Sequence of chain 5.E:
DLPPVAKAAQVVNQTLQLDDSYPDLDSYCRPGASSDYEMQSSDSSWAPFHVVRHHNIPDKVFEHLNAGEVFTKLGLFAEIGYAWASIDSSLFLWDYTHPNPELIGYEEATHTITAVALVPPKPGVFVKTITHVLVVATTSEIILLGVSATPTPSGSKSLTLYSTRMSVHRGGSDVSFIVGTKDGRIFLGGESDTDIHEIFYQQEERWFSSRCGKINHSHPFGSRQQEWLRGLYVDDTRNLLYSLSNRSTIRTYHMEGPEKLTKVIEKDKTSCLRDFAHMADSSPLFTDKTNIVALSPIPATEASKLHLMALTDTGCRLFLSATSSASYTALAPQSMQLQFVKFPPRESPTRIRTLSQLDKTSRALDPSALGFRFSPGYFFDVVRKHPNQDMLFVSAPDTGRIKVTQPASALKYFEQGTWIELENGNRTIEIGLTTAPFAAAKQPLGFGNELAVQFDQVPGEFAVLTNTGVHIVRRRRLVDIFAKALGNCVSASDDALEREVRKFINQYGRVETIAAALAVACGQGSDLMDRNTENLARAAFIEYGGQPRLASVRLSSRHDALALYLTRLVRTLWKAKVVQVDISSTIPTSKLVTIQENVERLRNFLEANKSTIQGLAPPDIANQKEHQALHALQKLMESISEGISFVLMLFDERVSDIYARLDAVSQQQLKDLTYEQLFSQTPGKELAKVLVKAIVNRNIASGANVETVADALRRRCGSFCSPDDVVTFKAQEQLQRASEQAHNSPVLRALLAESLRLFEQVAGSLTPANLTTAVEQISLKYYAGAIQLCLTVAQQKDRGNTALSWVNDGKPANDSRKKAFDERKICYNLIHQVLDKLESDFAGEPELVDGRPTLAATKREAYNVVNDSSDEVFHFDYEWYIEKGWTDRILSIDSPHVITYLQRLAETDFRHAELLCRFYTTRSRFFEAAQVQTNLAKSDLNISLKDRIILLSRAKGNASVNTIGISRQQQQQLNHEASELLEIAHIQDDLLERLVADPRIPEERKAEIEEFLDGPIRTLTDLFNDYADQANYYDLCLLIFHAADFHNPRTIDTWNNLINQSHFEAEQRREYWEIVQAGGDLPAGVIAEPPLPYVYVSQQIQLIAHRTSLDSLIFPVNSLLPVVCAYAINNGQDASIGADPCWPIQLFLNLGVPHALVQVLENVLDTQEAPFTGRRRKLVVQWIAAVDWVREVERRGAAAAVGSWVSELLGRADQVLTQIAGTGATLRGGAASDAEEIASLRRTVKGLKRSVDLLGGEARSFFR

The small molecule below binds the protein below.
Small molecule (SMILES): CC[C@H](C)[C@H](NC(=O)[C@@H](NC(=O)[C@H](CC(C)C)NC(=O)[C@@H](N)CCCCN)C(C)C)C(=O)N[C@@H](CC(N)=O)C(=O)N[C@@H](CCCCN)C(=O)N[C@@H](CC(=O)O)C(=O)N[C@@H](CCSC)C(=O)N[C@@H](CCCN=C(N)N)C(=O)N[C@H](C(=O)N[C@@H](CC(=O)O)C(=O)N[C@@H](CC(C)C)C(=O)N[C@@H](Cc1ccccc1)C(=O)N[C@@H](CO)C(=O)N1CCC[C@H]1C(=O)N1CCC[C@H]1C(=O)N[C@H](C=O)CC(N)=O)[C@@H](C)O

Binding-site contacts:
Ligand atom CB contacts residue THR1065 of chain 5.E at 3.6 Å.
Ligand atom C contacts residue ASN1069 of chain 5.E at 3.7 Å.
Ligand atom CD1 contacts residue LEU1064 of chain 5.E at 3.4 Å (hydrophobic).
Ligand atom CG contacts residue GLN1074 of chain 5.E at 3.5 Å.
Ligand atom CZ contacts residue GLN1074 of chain 5.E at 3.4 Å.
Ligand atom NZ contacts residue ASP1073 of chain 5.E at 3.3 Å (salt-bridge).
Ligand atom CD contacts residue ASN1069 of chain 5.E at 3.7 Å.
Ligand atom NE contacts residue GLN1074 of chain 5.E at 3.6 Å (h-bond).
Ligand atom CD2 contacts residue ALA1075 of chain 5.E at 3.6 Å (hydrophobic).
Ligand atom CE2 contacts residue GLN1074 of chain 5.E at 3.3 Å.
Ligand atom O contacts residue ARG1049 of chain 5.E at 3.0 Å.
Ligand atom O contacts residue ASN1069 of chain 5.E at 3.0 Å (h-bond).
Ligand atom CB contacts residue GLN1074 of chain 5.E at 3.3 Å.
Ligand atom CB contacts residue GLN1074 of chain 5.E at 3.7 Å.
Ligand atom O contacts residue THR1065 of chain 5.E at 3.5 Å (h-bond).
Ligand atom CD1 contacts residue THR1065 of chain 5.E at 2.6 Å.
Ligand atom CD2 contacts residue GLN1074 of chain 5.E at 3.2 Å.
Ligand atom O contacts residue THR1065 of chain 5.E at 2.7 Å.
Ligand atom CD1 contacts residue ARG1049 of chain 5.E at 3.0 Å.
Ligand atom CZ contacts residue ASP1073 of chain 5.E at 3.6 Å.
Ligand atom OD1 contacts residue LYS430 of chain 5.HD at 2.6 Å (salt-bridge).
Ligand atom CD contacts residue GLN1074 of chain 5.E at 2.8 Å.
Ligand atom CG contacts residue LYS430 of chain 5.HD at 3.6 Å.
Ligand atom N contacts residue ASN1069 of chain 5.E at 3.0 Å (h-bond).
Ligand atom NH2 contacts residue ASP1073 of chain 5.E at 3.0 Å (salt-bridge).
Ligand atom N contacts residue THR1065 of chain 5.E at 2.3 Å (h-bond).
Ligand atom C contacts residue THR1065 of chain 5.E at 2.9 Å.
Ligand atom CG2 contacts residue ASN1069 of chain 5.E at 3.3 Å.
Ligand atom CD1 contacts residue ILE1053 of chain 5.E at 3.6 Å (hydrophobic).
Ligand atom CG contacts residue THR1065 of chain 5.E at 3.6 Å.
Ligand atom CD1 contacts residue PHE1068 of chain 5.E at 3.5 Å (hydrophobic).
Ligand atom NH1 contacts residue ASP1073 of chain 5.E at 3.4 Å (salt-bridge).
Ligand atom CG1 contacts residue PHE1068 of chain 5.E at 3.6 Å (hydrophobic).
Ligand atom CA contacts residue THR1065 of chain 5.E at 2.7 Å.
Ligand atom NH1 contacts residue GLN1074 of chain 5.E at 3.8 Å.
Ligand atom CG2 contacts residue PHE1068 of chain 5.E at 3.6 Å (hydrophobic).
Ligand atom NH1 contacts residue ASN1069 of chain 5.E at 2.6 Å (h-bond).
Ligand atom C contacts residue THR1065 of chain 5.E at 3.7 Å.
Ligand atom CA contacts residue ASN1069 of chain 5.E at 3.4 Å.
Ligand atom CA contacts residue THR1065 of chain 5.E at 3.4 Å.

Sequence of chain 5.HD:
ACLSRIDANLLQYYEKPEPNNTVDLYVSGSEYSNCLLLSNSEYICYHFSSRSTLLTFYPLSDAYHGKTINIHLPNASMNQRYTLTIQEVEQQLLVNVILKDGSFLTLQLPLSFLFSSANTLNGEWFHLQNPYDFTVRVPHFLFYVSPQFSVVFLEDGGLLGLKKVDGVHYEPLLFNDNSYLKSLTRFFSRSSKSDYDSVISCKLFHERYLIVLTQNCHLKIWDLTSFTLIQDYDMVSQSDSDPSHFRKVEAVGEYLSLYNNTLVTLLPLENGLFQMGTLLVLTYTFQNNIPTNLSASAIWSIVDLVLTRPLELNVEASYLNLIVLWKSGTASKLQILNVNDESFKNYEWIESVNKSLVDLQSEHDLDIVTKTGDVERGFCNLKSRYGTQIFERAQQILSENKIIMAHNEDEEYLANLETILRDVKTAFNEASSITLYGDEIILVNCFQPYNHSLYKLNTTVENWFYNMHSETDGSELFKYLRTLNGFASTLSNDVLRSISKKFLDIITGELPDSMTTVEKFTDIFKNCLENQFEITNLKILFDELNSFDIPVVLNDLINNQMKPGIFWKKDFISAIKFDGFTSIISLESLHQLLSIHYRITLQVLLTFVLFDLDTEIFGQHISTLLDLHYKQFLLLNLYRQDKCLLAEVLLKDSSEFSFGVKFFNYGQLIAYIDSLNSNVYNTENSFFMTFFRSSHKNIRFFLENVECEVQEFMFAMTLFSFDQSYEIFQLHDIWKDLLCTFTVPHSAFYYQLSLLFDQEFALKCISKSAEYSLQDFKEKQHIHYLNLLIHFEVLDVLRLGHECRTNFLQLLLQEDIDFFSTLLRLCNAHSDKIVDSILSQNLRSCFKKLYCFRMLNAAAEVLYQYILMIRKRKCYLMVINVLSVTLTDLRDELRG